Sequence of chain 1.A:
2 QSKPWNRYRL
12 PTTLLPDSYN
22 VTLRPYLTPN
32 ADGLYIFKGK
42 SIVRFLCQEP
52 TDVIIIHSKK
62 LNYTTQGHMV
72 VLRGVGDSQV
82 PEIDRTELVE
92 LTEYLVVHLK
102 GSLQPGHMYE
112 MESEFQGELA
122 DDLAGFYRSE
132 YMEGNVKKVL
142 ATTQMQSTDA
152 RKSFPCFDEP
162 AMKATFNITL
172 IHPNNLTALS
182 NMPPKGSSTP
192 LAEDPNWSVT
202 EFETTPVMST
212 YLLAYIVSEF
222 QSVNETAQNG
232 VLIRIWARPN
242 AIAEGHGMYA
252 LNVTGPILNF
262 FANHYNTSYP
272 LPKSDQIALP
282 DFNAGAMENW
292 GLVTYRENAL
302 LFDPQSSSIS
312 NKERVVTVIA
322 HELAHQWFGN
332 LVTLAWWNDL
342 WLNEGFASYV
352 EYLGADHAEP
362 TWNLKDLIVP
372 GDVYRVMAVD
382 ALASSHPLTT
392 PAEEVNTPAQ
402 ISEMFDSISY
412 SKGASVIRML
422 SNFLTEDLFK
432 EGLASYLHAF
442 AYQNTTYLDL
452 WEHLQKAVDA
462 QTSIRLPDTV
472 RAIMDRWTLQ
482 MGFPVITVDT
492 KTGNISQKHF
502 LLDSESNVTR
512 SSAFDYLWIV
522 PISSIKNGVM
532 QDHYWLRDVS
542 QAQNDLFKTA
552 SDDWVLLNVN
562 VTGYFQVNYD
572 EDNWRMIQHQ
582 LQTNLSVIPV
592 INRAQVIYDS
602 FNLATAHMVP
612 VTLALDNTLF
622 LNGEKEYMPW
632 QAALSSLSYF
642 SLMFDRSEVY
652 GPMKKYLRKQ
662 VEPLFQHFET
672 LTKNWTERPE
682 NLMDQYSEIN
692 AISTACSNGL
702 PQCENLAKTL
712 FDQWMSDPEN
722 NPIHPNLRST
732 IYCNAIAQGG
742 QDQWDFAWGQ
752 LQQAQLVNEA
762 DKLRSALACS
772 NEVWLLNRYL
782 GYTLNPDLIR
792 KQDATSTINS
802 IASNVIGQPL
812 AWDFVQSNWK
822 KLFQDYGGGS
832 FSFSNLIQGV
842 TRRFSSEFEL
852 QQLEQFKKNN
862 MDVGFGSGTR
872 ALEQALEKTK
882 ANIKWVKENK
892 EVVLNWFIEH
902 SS

The protein below binds the small molecule below.
Small molecule (SMILES): CC(=O)N[C@H]1[C@H](O[C@H]2[C@H](O)[C@@H](NC(C)=O)CO[C@@H]2CO)O[C@H](CO)[C@@H](O[C@@H]2O[C@H](CO)[C@@H](O)[C@H](O)[C@H]2NC(C)=O)[C@@H]1O

Binding-site contacts:
Ligand atom O7 contacts residue NAG1 of chain 1.D at 4.3 Å.
Ligand atom C8 contacts residue GLU111 of chain 1.A at 3.3 Å.
Ligand atom O7 contacts residue ASN21 of chain 1.A at 4.2 Å.
Ligand atom C7 contacts residue ASN21 of chain 1.A at 3.8 Å.
Ligand atom O6 contacts residue GLU202 of chain 1.A at 3.7 Å.
Ligand atom O7 contacts residue ILE43 of chain 1.A at 3.5 Å.
Ligand atom C3 contacts residue NAG1 of chain 1.D at 4.1 Å.
Ligand atom N2 contacts residue ASN21 of chain 1.A at 3.0 Å (h-bond).
Ligand atom C5 contacts residue ASN21 of chain 1.A at 3.7 Å.
Ligand atom C7 contacts residue ILE43 of chain 1.A at 4.1 Å (hydrophobic).
Ligand atom C8 contacts residue ILE43 of chain 1.A at 3.9 Å (hydrophobic).
Ligand atom O5 contacts residue ASN21 of chain 1.A at 2.4 Å (h-bond).
Ligand atom C7 contacts residue NAG1 of chain 1.D at 3.8 Å.
Ligand atom C2 contacts residue NAG1 of chain 1.D at 3.6 Å.
Ligand atom C4 contacts residue ASN21 of chain 1.A at 4.3 Å.
Ligand atom O7 contacts residue LYS186 of chain 1.A at 3.8 Å.
Ligand atom N2 contacts residue NAG1 of chain 1.D at 2.9 Å (h-bond).
Ligand atom C1 contacts residue ASN168 of chain 1.A at 4.5 Å.
Ligand atom O5 contacts residue NAG1 of chain 1.D at 4.5 Å.
Ligand atom C1 contacts residue ASN21 of chain 1.A at 1.4 Å.
Ligand atom C8 contacts residue NAG1 of chain 1.D at 3.9 Å.
Ligand atom C2 contacts residue ASN21 of chain 1.A at 2.5 Å.
Ligand atom C1 contacts residue NAG1 of chain 1.D at 3.3 Å.
Ligand atom C3 contacts residue ASN21 of chain 1.A at 3.8 Å.
Ligand atom C8 contacts residue ARG45 of chain 1.A at 3.9 Å.
Ligand atom C6 contacts residue GLU202 of chain 1.A at 4.1 Å.